Sequence of chain 1.A:
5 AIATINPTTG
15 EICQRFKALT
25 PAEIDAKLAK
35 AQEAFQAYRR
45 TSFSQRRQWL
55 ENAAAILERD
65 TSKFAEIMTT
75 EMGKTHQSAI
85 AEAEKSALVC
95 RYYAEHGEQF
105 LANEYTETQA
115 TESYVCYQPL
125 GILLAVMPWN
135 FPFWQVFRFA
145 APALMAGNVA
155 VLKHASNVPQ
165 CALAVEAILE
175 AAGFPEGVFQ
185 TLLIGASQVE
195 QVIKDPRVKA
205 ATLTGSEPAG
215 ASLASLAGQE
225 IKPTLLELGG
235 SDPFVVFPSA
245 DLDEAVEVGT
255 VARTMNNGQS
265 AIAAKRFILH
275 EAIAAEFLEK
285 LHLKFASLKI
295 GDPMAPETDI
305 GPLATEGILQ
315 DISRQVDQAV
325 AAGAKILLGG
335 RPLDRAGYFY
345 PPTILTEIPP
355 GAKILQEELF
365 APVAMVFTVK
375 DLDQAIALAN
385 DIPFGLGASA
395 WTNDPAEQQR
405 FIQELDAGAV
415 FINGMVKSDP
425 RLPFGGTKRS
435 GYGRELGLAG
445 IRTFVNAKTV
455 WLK

Binding-site contacts:
Ligand atom C3 contacts residue NAP1 of chain 1.D at 3.5 Å.
Ligand atom O1 contacts residue ILE266 of chain 1.A at 3.8 Å.
Ligand atom O4 contacts residue GLN263 of chain 1.A at 4.5 Å.
Ligand atom C4 contacts residue ILE266 of chain 1.A at 4.1 Å (hydrophobic).
Ligand atom C4 contacts residue PHE135 of chain 1.A at 3.3 Å (hydrophobic).
Ligand atom O1 contacts residue LYS89 of chain 1.A at 4.3 Å.
Ligand atom C4 contacts residue GLN139 of chain 1.A at 4.5 Å.
Ligand atom C4 contacts residue NAP1 of chain 1.D at 3.7 Å.
Ligand atom O2 contacts residue PHE428 of chain 1.A at 4.4 Å.
Ligand atom O4 contacts residue ILE266 of chain 1.A at 4.2 Å.
Ligand atom C2 contacts residue NAP1 of chain 1.D at 4.1 Å.
Ligand atom C2 contacts residue ILE266 of chain 1.A at 3.8 Å (hydrophobic).
Ligand atom C2 contacts residue ARG142 of chain 1.A at 4.1 Å.
Ligand atom C3 contacts residue GLN139 of chain 1.A at 3.6 Å.
Ligand atom O1 contacts residue TRP138 of chain 1.A at 4.0 Å.
Ligand atom O4 contacts residue ALA265 of chain 1.A at 2.7 Å (h-bond).
Ligand atom C3 contacts residue SER264 of chain 1.A at 4.3 Å.
Ligand atom O2 contacts residue SER422 of chain 1.A at 2.5 Å (h-bond).
Ligand atom O4 contacts residue NAP1 of chain 1.D at 2.9 Å.
Ligand atom C2 contacts residue PHE428 of chain 1.A at 4.1 Å (hydrophobic).
Ligand atom C1 contacts residue ILE266 of chain 1.A at 3.9 Å (hydrophobic).
Ligand atom O4 contacts residue SER264 of chain 1.A at 3.4 Å.
Ligand atom C1 contacts residue TRP138 of chain 1.A at 3.7 Å (hydrophobic).
Ligand atom C1 contacts residue ARG142 of chain 1.A at 4.0 Å.
Ligand atom O4 contacts residue PHE135 of chain 1.A at 3.5 Å.
Ligand atom O4 contacts residue GLN139 of chain 1.A at 4.2 Å.
Ligand atom C4 contacts residue ASN134 of chain 1.A at 3.9 Å.
Ligand atom C3 contacts residue PHE135 of chain 1.A at 3.5 Å (hydrophobic).
Ligand atom C4 contacts residue SER264 of chain 1.A at 3.0 Å.
Ligand atom C4 contacts residue ALA265 of chain 1.A at 3.3 Å (hydrophobic).
Ligand atom O4 contacts residue ASN134 of chain 1.A at 3.0 Å (h-bond).
Ligand atom O2 contacts residue TRP138 of chain 1.A at 2.9 Å (h-bond).
Ligand atom O1 contacts residue SER422 of chain 1.A at 3.6 Å (h-bond).
Ligand atom O1 contacts residue PHE135 of chain 1.A at 4.5 Å.
Ligand atom O2 contacts residue ARG142 of chain 1.A at 3.1 Å (salt-bridge).
Ligand atom C1 contacts residue SER422 of chain 1.A at 3.4 Å.

A small-molecule ligand and the protein it binds are described below.
Small molecule (SMILES): O=CCCC(=O)O